The protein below binds the small molecule below.
Small molecule (SMILES): CC(=O)N[C@H]1[C@H](O[C@H]2[C@H](O)[C@@H](NC(C)=O)CO[C@@H]2CO)O[C@H](CO)[C@@H](O)[C@@H]1O

Binding-site contacts:
Ligand atom C7 contacts residue ASN49 of chain 1.D at 2.9 Å.
Ligand atom O7 contacts residue THR51 of chain 1.D at 3.1 Å (h-bond).
Ligand atom C1 contacts residue THR51 of chain 1.D at 3.4 Å.
Ligand atom O7 contacts residue ASN49 of chain 1.D at 2.5 Å (h-bond).
Ligand atom O5 contacts residue THR51 of chain 1.D at 3.1 Å.
Ligand atom O6 contacts residue THR51 of chain 1.D at 4.2 Å.
Ligand atom O7 contacts residue ASP47 of chain 1.D at 4.0 Å.
Ligand atom N2 contacts residue ASN49 of chain 1.D at 2.9 Å (h-bond).
Ligand atom C4 contacts residue ASN49 of chain 1.D at 4.1 Å.
Ligand atom C5 contacts residue THR51 of chain 1.D at 4.3 Å.
Ligand atom C1 contacts residue ASN49 of chain 1.D at 1.4 Å.
Ligand atom C7 contacts residue THR51 of chain 1.D at 4.3 Å.
Ligand atom C3 contacts residue ASN49 of chain 1.D at 3.7 Å.
Ligand atom C5 contacts residue ASN49 of chain 1.D at 3.6 Å.
Ligand atom O5 contacts residue ASN49 of chain 1.D at 2.3 Å (h-bond).
Ligand atom C8 contacts residue ASN49 of chain 1.D at 4.2 Å.
Ligand atom C2 contacts residue THR51 of chain 1.D at 4.0 Å.
Ligand atom C2 contacts residue ASN49 of chain 1.D at 2.4 Å.

Sequence of chain 1.D:
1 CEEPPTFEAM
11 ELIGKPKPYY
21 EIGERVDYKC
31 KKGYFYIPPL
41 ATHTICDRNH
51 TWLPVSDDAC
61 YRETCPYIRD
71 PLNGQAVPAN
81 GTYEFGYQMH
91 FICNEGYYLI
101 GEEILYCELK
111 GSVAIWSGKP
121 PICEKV